This small molecule binds to this protein.
Small molecule (SMILES): CC(C)c1cnn2c(NCc3ccccc3)cc(N[C@H]3CCCNC3)nc12

Sequence of chain 1.C:
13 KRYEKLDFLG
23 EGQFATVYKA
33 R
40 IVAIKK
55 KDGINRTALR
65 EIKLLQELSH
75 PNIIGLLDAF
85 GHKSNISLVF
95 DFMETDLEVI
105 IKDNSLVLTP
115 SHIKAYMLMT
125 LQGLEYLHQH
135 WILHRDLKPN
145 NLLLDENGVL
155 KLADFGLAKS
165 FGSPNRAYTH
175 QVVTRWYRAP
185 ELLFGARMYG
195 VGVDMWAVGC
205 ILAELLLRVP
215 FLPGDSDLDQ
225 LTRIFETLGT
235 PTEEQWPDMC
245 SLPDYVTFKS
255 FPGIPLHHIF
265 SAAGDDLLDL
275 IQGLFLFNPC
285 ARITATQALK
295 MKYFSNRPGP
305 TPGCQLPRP

Binding-site contacts:
Ligand atom C22 contacts residue VAL29 of chain 1.C at 4.0 Å (hydrophobic).
Ligand atom N19 contacts residue LEU21 of chain 1.C at 4.0 Å.
Ligand atom C04 contacts residue LEU147 of chain 1.C at 3.9 Å (hydrophobic).
Ligand atom C16 contacts residue GLU98 of chain 1.C at 3.9 Å.
Ligand atom C10 contacts residue MET97 of chain 1.C at 3.2 Å (hydrophobic).
Ligand atom N06 contacts residue ALA42 of chain 1.C at 3.9 Å.
Ligand atom C01 contacts residue PHE94 of chain 1.C at 3.6 Å (hydrophobic).
Ligand atom C03 contacts residue PHE94 of chain 1.C at 3.9 Å (hydrophobic).
Ligand atom C20 contacts residue VAL29 of chain 1.C at 3.8 Å (hydrophobic).
Ligand atom C21 contacts residue GLY22 of chain 1.C at 3.9 Å.
Ligand atom C11 contacts residue GLU98 of chain 1.C at 3.7 Å.
Ligand atom C22 contacts residue GLU23 of chain 1.C at 3.7 Å.
Ligand atom C08 contacts residue MET97 of chain 1.C at 3.9 Å (hydrophobic).
Ligand atom C17 contacts residue LEU21 of chain 1.C at 3.8 Å (hydrophobic).
Ligand atom N26 contacts residue VAL29 of chain 1.C at 3.8 Å.
Ligand atom C14 contacts residue ASP100 of chain 1.C at 3.5 Å.
Ligand atom C05 contacts residue ALA42 of chain 1.C at 3.6 Å (hydrophobic).
Ligand atom C03 contacts residue ILE78 of chain 1.C at 3.8 Å (hydrophobic).
Ligand atom C22 contacts residue GLY24 of chain 1.C at 3.8 Å.
Ligand atom C14 contacts residue THR99 of chain 1.C at 4.0 Å.
Ligand atom C05 contacts residue ASP95 of chain 1.C at 3.6 Å.
Ligand atom C10 contacts residue PHE96 of chain 1.C at 3.8 Å (hydrophobic).
Ligand atom C15 contacts residue THR99 of chain 1.C at 3.4 Å.
Ligand atom C16 contacts residue MET97 of chain 1.C at 3.7 Å (hydrophobic).
Ligand atom C05 contacts residue MET97 of chain 1.C at 3.6 Å (hydrophobic).
Ligand atom C08 contacts residue LEU21 of chain 1.C at 3.7 Å (hydrophobic).
Ligand atom C01 contacts residue VAL29 of chain 1.C at 3.9 Å (hydrophobic).
Ligand atom C05 contacts residue LEU147 of chain 1.C at 3.9 Å (hydrophobic).
Ligand atom C10 contacts residue GLU98 of chain 1.C at 3.9 Å.
Ligand atom N09 contacts residue PHE96 of chain 1.C at 3.4 Å.
Ligand atom C21 contacts residue VAL29 of chain 1.C at 3.7 Å (hydrophobic).
Ligand atom C11 contacts residue MET97 of chain 1.C at 3.8 Å (hydrophobic).
Ligand atom N09 contacts residue MET97 of chain 1.C at 2.8 Å (h-bond).
Ligand atom N09 contacts residue LEU21 of chain 1.C at 3.9 Å.
Ligand atom C04 contacts residue ALA42 of chain 1.C at 4.0 Å (hydrophobic).
Ligand atom C16 contacts residue THR99 of chain 1.C at 3.7 Å.
Ligand atom C03 contacts residue LEU147 of chain 1.C at 4.0 Å (hydrophobic).
Ligand atom N06 contacts residue MET97 of chain 1.C at 3.1 Å (h-bond).
Ligand atom C15 contacts residue ASP100 of chain 1.C at 3.7 Å.
Ligand atom C01 contacts residue ALA42 of chain 1.C at 4.0 Å (hydrophobic).